The small molecule below binds the protein below.
Small molecule (SMILES): [H]/N=C(\N)NCCC[C@@H](NS(=O)(=O)Cc1ccccc1)C(=O)N1CCC[C@H]1C(=O)NCc1cc(Cl)ccc1CO

Sequence of chain 1.A:
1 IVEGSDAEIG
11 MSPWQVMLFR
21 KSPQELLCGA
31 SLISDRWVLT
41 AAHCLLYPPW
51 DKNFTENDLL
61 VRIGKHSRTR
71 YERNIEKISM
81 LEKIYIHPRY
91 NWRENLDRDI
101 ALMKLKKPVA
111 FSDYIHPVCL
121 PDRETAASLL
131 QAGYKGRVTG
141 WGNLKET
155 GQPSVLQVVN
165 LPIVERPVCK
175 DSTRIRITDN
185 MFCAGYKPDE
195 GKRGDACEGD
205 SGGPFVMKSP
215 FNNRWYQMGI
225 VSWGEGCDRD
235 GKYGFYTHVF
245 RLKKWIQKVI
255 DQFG

Binding-site contacts:
Ligand atom C contacts residue ILE179 of chain 1.A at 3.4 Å (hydrophobic).
Ligand atom C14 contacts residue TYR47 of chain 1.A at 3.7 Å (hydrophobic).
Ligand atom N3 contacts residue GLY228 of chain 1.A at 2.7 Å (h-bond).
Ligand atom C13 contacts residue TRP50 of chain 1.A at 3.6 Å (hydrophobic).
Ligand atom C22 contacts residue ASP199 of chain 1.A at 3.6 Å.
Ligand atom C15 contacts residue HIS43 of chain 1.A at 3.5 Å.
Ligand atom CL contacts residue TRP227 of chain 1.A at 3.5 Å.
Ligand atom O2 contacts residue TRP227 of chain 1.A at 3.3 Å.
Ligand atom CL contacts residue PHE239 of chain 1.A at 3.4 Å.
Ligand atom C24 contacts residue GLY228 of chain 1.A at 3.6 Å.
Ligand atom N5 contacts residue SER205 of chain 1.A at 3.4 Å (h-bond).
Ligand atom C4 contacts residue GLY228 of chain 1.A at 3.5 Å.
Ligand atom O2 contacts residue GLY228 of chain 1.A at 3.0 Å (h-bond).
Ligand atom O4 contacts residue GLY228 of chain 1.A at 3.4 Å.
Ligand atom C21 contacts residue TRP227 of chain 1.A at 3.5 Å (hydrophobic).
Ligand atom N1 contacts residue GOL1 of chain 1.D at 2.5 Å (h-bond).
Ligand atom CL contacts residue VAL225 of chain 1.A at 3.6 Å.
Ligand atom N5 contacts residue TRP227 of chain 1.A at 3.6 Å.
Ligand atom N5 contacts residue SER226 of chain 1.A at 2.9 Å (h-bond).
Ligand atom N1 contacts residue GLU229 of chain 1.A at 3.2 Å (salt-bridge).
Ligand atom C23 contacts residue GLY228 of chain 1.A at 3.5 Å.
Ligand atom O4 contacts residue GLY230 of chain 1.A at 2.8 Å (h-bond).
Ligand atom C23 contacts residue ALA200 of chain 1.A at 3.6 Å (hydrophobic).
Ligand atom N2 contacts residue GLU229 of chain 1.A at 3.0 Å (salt-bridge).
Ligand atom O1 contacts residue GLY228 of chain 1.A at 3.6 Å.
Ligand atom C16 contacts residue SER226 of chain 1.A at 3.6 Å.
Ligand atom C20 contacts residue VAL225 of chain 1.A at 3.5 Å (hydrophobic).
Ligand atom C8 contacts residue GLU202 of chain 1.A at 3.4 Å.
Ligand atom N2 contacts residue ILE179 of chain 1.A at 3.1 Å.
Ligand atom C1 contacts residue ILE179 of chain 1.A at 3.6 Å (hydrophobic).
Ligand atom C22 contacts residue GLY228 of chain 1.A at 3.7 Å.
Ligand atom C9 contacts residue GLU202 of chain 1.A at 3.0 Å.
Ligand atom C23 contacts residue GLY230 of chain 1.A at 3.6 Å.
Ligand atom C18 contacts residue SER205 of chain 1.A at 3.2 Å.
Ligand atom C contacts residue GLU229 of chain 1.A at 3.6 Å.
Ligand atom C14 contacts residue TRP50 of chain 1.A at 3.7 Å (hydrophobic).
Ligand atom N contacts residue GOL1 of chain 1.D at 3.4 Å (h-bond).
Ligand atom C3 contacts residue GLY228 of chain 1.A at 3.5 Å.
Ligand atom O1 contacts residue GLY230 of chain 1.A at 3.0 Å (h-bond).
Ligand atom C20 contacts residue TRP227 of chain 1.A at 3.5 Å (hydrophobic).